Sequence of chain 7.A:
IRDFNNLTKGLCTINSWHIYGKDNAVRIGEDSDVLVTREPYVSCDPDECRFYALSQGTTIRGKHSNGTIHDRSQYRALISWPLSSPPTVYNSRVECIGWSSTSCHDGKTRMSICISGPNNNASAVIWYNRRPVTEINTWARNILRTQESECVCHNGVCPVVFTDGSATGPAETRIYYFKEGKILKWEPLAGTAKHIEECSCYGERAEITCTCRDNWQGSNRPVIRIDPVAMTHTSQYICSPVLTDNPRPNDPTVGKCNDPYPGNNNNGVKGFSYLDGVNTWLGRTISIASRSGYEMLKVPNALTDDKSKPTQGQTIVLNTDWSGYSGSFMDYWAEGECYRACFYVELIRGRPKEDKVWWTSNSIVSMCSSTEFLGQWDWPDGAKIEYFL

This small molecule binds to this protein.
Small molecule (SMILES): CC(=O)N[C@@H]1[C@@H](O)[C@H](O)[C@@H](CO)O[C@H]1O

Binding-site contacts:
Ligand atom O5 contacts residue TRP358 of chain 7.A at 3.7 Å.
Ligand atom O6 contacts residue TRP358 of chain 7.A at 3.9 Å.
Ligand atom C2 contacts residue ASN66 of chain 7.A at 2.2 Å.
Ligand atom N2 contacts residue ASN66 of chain 7.A at 2.7 Å (h-bond).
Ligand atom O7 contacts residue ASN66 of chain 7.A at 3.7 Å.
Ligand atom C2 contacts residue TRP358 of chain 7.A at 4.3 Å (hydrophobic).
Ligand atom C4 contacts residue TRP358 of chain 7.A at 4.1 Å (hydrophobic).
Ligand atom C4 contacts residue ASN66 of chain 7.A at 4.0 Å.
Ligand atom C5 contacts residue ASN66 of chain 7.A at 3.7 Å.
Ligand atom O5 contacts residue ASN66 of chain 7.A at 2.4 Å (h-bond).
Ligand atom C8 contacts residue ASN66 of chain 7.A at 4.5 Å.
Ligand atom C3 contacts residue ASN66 of chain 7.A at 3.7 Å.
Ligand atom C6 contacts residue TRP358 of chain 7.A at 4.0 Å (hydrophobic).
Ligand atom C5 contacts residue TRP358 of chain 7.A at 4.4 Å (hydrophobic).
Ligand atom C1 contacts residue TRP358 of chain 7.A at 4.3 Å (hydrophobic).
Ligand atom C1 contacts residue ASN66 of chain 7.A at 1.4 Å.
Ligand atom C7 contacts residue ASN66 of chain 7.A at 3.4 Å.